Sequence of chain 1.D:
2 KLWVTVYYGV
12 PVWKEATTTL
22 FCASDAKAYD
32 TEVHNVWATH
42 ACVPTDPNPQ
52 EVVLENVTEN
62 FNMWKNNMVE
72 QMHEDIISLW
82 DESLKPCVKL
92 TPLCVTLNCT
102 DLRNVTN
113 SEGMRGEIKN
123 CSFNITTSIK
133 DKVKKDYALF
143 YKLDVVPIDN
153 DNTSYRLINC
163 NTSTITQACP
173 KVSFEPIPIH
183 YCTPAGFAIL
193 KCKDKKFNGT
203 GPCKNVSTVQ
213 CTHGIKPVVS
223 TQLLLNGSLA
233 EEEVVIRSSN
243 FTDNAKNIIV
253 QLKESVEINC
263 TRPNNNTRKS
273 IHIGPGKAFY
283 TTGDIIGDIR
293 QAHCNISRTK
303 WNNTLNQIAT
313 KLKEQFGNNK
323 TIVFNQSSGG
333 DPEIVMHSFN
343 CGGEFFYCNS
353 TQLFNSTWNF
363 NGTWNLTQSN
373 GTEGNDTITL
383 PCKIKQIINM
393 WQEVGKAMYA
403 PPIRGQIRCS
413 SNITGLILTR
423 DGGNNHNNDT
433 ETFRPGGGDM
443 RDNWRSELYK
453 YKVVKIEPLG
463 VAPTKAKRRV

The small molecule below binds the protein below.
Small molecule (SMILES): CC(=O)N[C@H]1[C@H](O[C@H]2[C@H](O)[C@@H](NC(C)=O)CO[C@@H]2CO[C@@H]2O[C@@H](C)[C@@H](O)[C@@H](O)[C@@H]2O)O[C@H](CO)[C@@H](O[C@@H]2O[C@H](CO)[C@@H](O)[C@H](O)[C@@H]2O)[C@@H]1O

Binding-site contacts:
Ligand atom C6 contacts residue ASN367 of chain 1.D at 3.8 Å.
Ligand atom O7 contacts residue ASN367 of chain 1.D at 3.0 Å (h-bond).
Ligand atom C8 contacts residue ASN367 of chain 1.D at 4.2 Å.
Ligand atom C3 contacts residue ASN367 of chain 1.D at 3.8 Å.
Ligand atom O5 contacts residue ASN367 of chain 1.D at 2.4 Å (h-bond).
Ligand atom C1 contacts residue ASN367 of chain 1.D at 1.5 Å.
Ligand atom C4 contacts residue ASN367 of chain 1.D at 4.2 Å.
Ligand atom C5 contacts residue ASN367 of chain 1.D at 4.3 Å.
Ligand atom N2 contacts residue ASN367 of chain 1.D at 3.0 Å (h-bond).
Ligand atom O5 contacts residue ASN367 of chain 1.D at 4.3 Å.
Ligand atom C5 contacts residue ASN367 of chain 1.D at 3.7 Å.
Ligand atom C7 contacts residue ASN367 of chain 1.D at 3.1 Å.
Ligand atom C2 contacts residue ASN367 of chain 1.D at 2.5 Å.